Sequence of chain 1.A:
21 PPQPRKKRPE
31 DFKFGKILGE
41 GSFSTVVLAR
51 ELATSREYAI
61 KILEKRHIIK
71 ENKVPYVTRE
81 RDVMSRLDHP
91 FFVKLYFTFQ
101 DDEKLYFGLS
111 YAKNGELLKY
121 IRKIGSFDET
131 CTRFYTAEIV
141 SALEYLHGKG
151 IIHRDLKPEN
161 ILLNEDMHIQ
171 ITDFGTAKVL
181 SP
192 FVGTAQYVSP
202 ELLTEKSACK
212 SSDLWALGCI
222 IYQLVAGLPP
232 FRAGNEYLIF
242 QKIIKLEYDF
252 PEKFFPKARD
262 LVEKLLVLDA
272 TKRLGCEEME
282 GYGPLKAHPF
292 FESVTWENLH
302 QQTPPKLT

This protein binds this small molecule.
Small molecule (SMILES): CSc1nn(C(N)=O)c(N)c1C(N)=O

Binding-site contacts:
Ligand atom C1 contacts residue LEU162 of chain 1.A at 3.3 Å (hydrophobic).
Ligand atom O10 contacts residue ALA59 of chain 1.A at 3.8 Å.
Ligand atom N6 contacts residue SER110 of chain 1.A at 3.0 Å (h-bond).
Ligand atom N9 contacts residue ALA112 of chain 1.A at 3.9 Å.
Ligand atom C4 contacts residue ALA59 of chain 1.A at 4.2 Å (hydrophobic).
Ligand atom N13 contacts residue LYS61 of chain 1.A at 3.2 Å (salt-bridge).
Ligand atom O14 contacts residue THR172 of chain 1.A at 2.9 Å (h-bond).
Ligand atom O14 contacts residue VAL93 of chain 1.A at 3.5 Å.
Ligand atom O10 contacts residue ALA112 of chain 1.A at 3.1 Å (h-bond).
Ligand atom O10 contacts residue SER110 of chain 1.A at 3.9 Å.
Ligand atom N6 contacts residue ALA59 of chain 1.A at 3.5 Å.
Ligand atom C12 contacts residue LEU162 of chain 1.A at 3.9 Å (hydrophobic).
Ligand atom S8 contacts residue LEU38 of chain 1.A at 3.4 Å (h-bond).
Ligand atom O10 contacts residue LEU38 of chain 1.A at 4.0 Å.
Ligand atom N5 contacts residue LEU162 of chain 1.A at 4.0 Å.
Ligand atom O10 contacts residue TYR111 of chain 1.A at 3.7 Å.
Ligand atom N5 contacts residue VAL46 of chain 1.A at 4.1 Å.
Ligand atom C2 contacts residue LEU162 of chain 1.A at 3.5 Å (hydrophobic).
Ligand atom C2 contacts residue ALA59 of chain 1.A at 3.9 Å (hydrophobic).
Ligand atom C1 contacts residue VAL46 of chain 1.A at 4.2 Å (hydrophobic).
Ligand atom C4 contacts residue LEU38 of chain 1.A at 3.8 Å (hydrophobic).
Ligand atom N7 contacts residue LEU162 of chain 1.A at 4.1 Å.
Ligand atom N13 contacts residue THR172 of chain 1.A at 3.0 Å (h-bond).
Ligand atom C4 contacts residue LEU162 of chain 1.A at 3.7 Å (hydrophobic).
Ligand atom N6 contacts residue LEU109 of chain 1.A at 4.2 Å.
Ligand atom C3 contacts residue LEU162 of chain 1.A at 3.7 Å (hydrophobic).
Ligand atom C12 contacts residue GLU116 of chain 1.A at 3.4 Å.
Ligand atom S8 contacts residue GLY39 of chain 1.A at 4.0 Å.
Ligand atom N5 contacts residue THR172 of chain 1.A at 4.0 Å.
Ligand atom C3 contacts residue VAL46 of chain 1.A at 4.1 Å (hydrophobic).
Ligand atom N6 contacts residue VAL93 of chain 1.A at 3.7 Å.
Ligand atom N7 contacts residue VAL46 of chain 1.A at 3.9 Å.
Ligand atom C11 contacts residue THR172 of chain 1.A at 3.0 Å.
Ligand atom C11 contacts residue LEU109 of chain 1.A at 3.6 Å (hydrophobic).
Ligand atom O14 contacts residue LEU109 of chain 1.A at 3.0 Å.
Ligand atom N9 contacts residue LEU38 of chain 1.A at 3.5 Å.
Ligand atom N6 contacts residue LEU162 of chain 1.A at 4.0 Å.
Ligand atom N13 contacts residue VAL46 of chain 1.A at 4.1 Å.
Ligand atom O10 contacts residue LEU162 of chain 1.A at 4.0 Å.
Ligand atom N13 contacts residue LEU109 of chain 1.A at 4.0 Å.